Sequence of chain 4.C:
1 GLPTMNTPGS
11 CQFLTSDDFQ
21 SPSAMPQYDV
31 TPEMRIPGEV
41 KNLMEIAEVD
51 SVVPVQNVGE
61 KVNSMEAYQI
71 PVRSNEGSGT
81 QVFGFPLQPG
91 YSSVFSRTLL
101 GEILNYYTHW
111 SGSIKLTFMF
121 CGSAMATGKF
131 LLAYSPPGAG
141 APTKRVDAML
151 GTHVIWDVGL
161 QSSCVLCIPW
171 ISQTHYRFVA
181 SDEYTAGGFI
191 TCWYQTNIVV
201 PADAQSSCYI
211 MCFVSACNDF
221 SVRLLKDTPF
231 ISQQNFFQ

Sequence of chain 5.A:
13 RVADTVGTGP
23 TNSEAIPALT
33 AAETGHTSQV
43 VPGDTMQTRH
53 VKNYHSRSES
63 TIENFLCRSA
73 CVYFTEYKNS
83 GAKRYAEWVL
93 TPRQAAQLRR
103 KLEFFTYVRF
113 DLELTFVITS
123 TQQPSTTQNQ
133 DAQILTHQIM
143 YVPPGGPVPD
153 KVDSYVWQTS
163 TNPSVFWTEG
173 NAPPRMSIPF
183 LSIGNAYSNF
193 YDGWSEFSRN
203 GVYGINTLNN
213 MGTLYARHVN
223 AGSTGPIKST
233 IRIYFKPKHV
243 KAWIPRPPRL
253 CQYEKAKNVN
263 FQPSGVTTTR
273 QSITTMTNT

Binding-site contacts:
Ligand atom C4 contacts residue ASP155 of chain 5.A at 1.9 Å.
Ligand atom C5 contacts residue SER156 of chain 5.A at 2.9 Å.
Ligand atom O1 contacts residue GLN233 of chain 4.C at 3.6 Å.
Ligand atom C3 contacts residue SER156 of chain 5.A at 3.2 Å.
Ligand atom O2 contacts residue GLN234 of chain 4.C at 2.5 Å (h-bond).
Ligand atom C13 contacts residue PHE76 of chain 4.A at 2.9 Å (hydrophobic).
Ligand atom O4 contacts residue PHE236 of chain 4.C at 2.6 Å.
Ligand atom C21 contacts residue GLN160 of chain 5.A at 3.6 Å.
Ligand atom O5 contacts residue ARG234 of chain 4.A at 2.7 Å (salt-bridge).
Ligand atom C13 contacts residue PHE236 of chain 4.C at 3.4 Å (hydrophobic).
Ligand atom C6 contacts residue SER156 of chain 5.A at 3.4 Å.
Ligand atom C1 contacts residue TYR157 of chain 5.A at 3.5 Å (hydrophobic).
Ligand atom O2 contacts residue GLN233 of chain 4.C at 2.9 Å (h-bond).
Ligand atom N1 contacts residue SER156 of chain 5.A at 2.9 Å.
Ligand atom C4 contacts residue SER156 of chain 5.A at 3.0 Å.
Ligand atom C5 contacts residue TYR157 of chain 5.A at 2.8 Å (hydrophobic).
Ligand atom C14 contacts residue PHE76 of chain 4.A at 3.3 Å (hydrophobic).
Ligand atom O6 contacts residue ARG234 of chain 4.A at 3.4 Å (salt-bridge).
Ligand atom O6 contacts residue GLN160 of chain 5.A at 2.9 Å.
Ligand atom C3 contacts residue ASP155 of chain 5.A at 3.0 Å.
Ligand atom S1 contacts residue GLN234 of chain 4.C at 2.2 Å (h-bond).
Ligand atom N1 contacts residue TYR157 of chain 5.A at 2.5 Å (h-bond).
Ligand atom C1 contacts residue GLN160 of chain 5.A at 2.6 Å.
Ligand atom C4 contacts residue TYR157 of chain 5.A at 3.5 Å (hydrophobic).
Ligand atom N1 contacts residue ASP155 of chain 5.A at 2.5 Å (salt-bridge).
Ligand atom O1 contacts residue GLN234 of chain 4.C at 2.6 Å (h-bond).
Ligand atom C2 contacts residue GLN160 of chain 5.A at 3.5 Å.
Ligand atom C6 contacts residue GLN160 of chain 5.A at 2.9 Å.
Ligand atom C21 contacts residue ARG234 of chain 4.A at 3.5 Å.
Ligand atom C20 contacts residue PHE76 of chain 4.A at 3.2 Å (hydrophobic).
Ligand atom C12 contacts residue GLN234 of chain 4.C at 2.8 Å.
Ligand atom C2 contacts residue SER156 of chain 5.A at 3.6 Å.
Ligand atom O4 contacts residue PHE76 of chain 4.A at 2.2 Å.
Ligand atom C8 contacts residue GLN234 of chain 4.C at 2.9 Å.
Ligand atom O5 contacts residue ARG219 of chain 5.A at 3.5 Å (salt-bridge).
Ligand atom C7 contacts residue GLN234 of chain 4.C at 2.2 Å.
Ligand atom C6 contacts residue TYR157 of chain 5.A at 2.6 Å (hydrophobic).
Ligand atom C8 contacts residue ASP155 of chain 5.A at 3.7 Å.
Ligand atom C5 contacts residue ASP155 of chain 5.A at 2.5 Å.
Ligand atom O2 contacts residue TYR157 of chain 5.A at 3.4 Å.

This protein binds this small molecule.
Small molecule (SMILES): O=C(O)c1ccc(NS(=O)(=O)c2ccc(N3C(=O)c4ccccc4C3=O)cc2)cc1

Sequence of chain 4.A:
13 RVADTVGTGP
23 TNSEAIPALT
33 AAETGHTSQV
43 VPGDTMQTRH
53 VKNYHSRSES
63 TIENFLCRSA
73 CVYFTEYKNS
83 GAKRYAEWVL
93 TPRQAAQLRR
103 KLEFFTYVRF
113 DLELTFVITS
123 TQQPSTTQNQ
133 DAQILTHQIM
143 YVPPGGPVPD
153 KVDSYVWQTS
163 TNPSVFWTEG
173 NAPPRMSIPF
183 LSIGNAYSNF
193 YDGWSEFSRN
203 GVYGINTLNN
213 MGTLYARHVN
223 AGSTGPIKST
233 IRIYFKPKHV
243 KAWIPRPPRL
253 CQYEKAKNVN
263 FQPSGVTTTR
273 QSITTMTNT